Sequence of chain 1.G:
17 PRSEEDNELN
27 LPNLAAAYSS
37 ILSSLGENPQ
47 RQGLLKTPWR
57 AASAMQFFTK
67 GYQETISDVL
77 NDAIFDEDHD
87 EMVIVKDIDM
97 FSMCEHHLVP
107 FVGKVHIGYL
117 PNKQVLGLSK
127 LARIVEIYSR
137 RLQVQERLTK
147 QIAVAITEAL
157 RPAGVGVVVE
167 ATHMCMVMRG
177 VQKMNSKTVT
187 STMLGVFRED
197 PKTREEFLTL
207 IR

Binding-site contacts:
Ligand atom C8 contacts residue SER125 of chain 1.E at 3.2 Å.
Ligand atom C3 contacts residue CYS100 of chain 1.D at 3.6 Å (hydrophobic).
Ligand atom P2 contacts residue ARG129 of chain 1.E at 3.6 Å.
Ligand atom N3 contacts residue GLU142 of chain 1.D at 2.9 Å (salt-bridge).
Ligand atom C10 contacts residue LEU124 of chain 1.E at 3.5 Å (hydrophobic).
Ligand atom N1 contacts residue GLY123 of chain 1.E at 3.6 Å.
Ligand atom O2 contacts residue LYS126 of chain 1.E at 2.8 Å (salt-bridge).
Ligand atom O contacts residue HIS102 of chain 1.D at 3.3 Å (h-bond).
Ligand atom O10 contacts residue SER125 of chain 1.E at 3.7 Å.
Ligand atom O12 contacts residue SER125 of chain 1.E at 3.0 Å (h-bond).
Ligand atom N1 contacts residue LEU124 of chain 1.E at 3.1 Å (h-bond).
Ligand atom C4 contacts residue HIS102 of chain 1.D at 3.2 Å.
Ligand atom C9 contacts residue SER125 of chain 1.E at 3.7 Å.
Ligand atom O5 contacts residue ARG175 of chain 1.D at 3.1 Å (salt-bridge).
Ligand atom O9 contacts residue ARG129 of chain 1.E at 3.5 Å (salt-bridge).
Ligand atom N contacts residue LEU122 of chain 1.E at 3.0 Å (h-bond).
Ligand atom N2 contacts residue HIS102 of chain 1.D at 3.4 Å (h-bond).
Ligand atom O11 contacts residue SER125 of chain 1.E at 2.5 Å (h-bond).
Ligand atom N3 contacts residue LEU124 of chain 1.E at 3.6 Å.
Ligand atom O7 contacts residue LYS126 of chain 1.E at 3.7 Å.
Ligand atom O4 contacts residue ARG56 of chain 1.G at 3.5 Å.
Ligand atom O13 contacts residue HIS169 of chain 1.D at 3.6 Å.
Ligand atom O11 contacts residue LYS126 of chain 1.E at 3.6 Å.
Ligand atom O8 contacts residue ARG175 of chain 1.D at 3.6 Å.
Ligand atom N contacts residue GLU142 of chain 1.D at 3.2 Å (salt-bridge).
Ligand atom O10 contacts residue ARG175 of chain 1.D at 2.9 Å (salt-bridge).
Ligand atom P2 contacts residue SER125 of chain 1.E at 3.4 Å.
Ligand atom O3 contacts residue ARG56 of chain 1.G at 3.0 Å (salt-bridge).
Ligand atom O13 contacts residue VAL140 of chain 1.D at 3.2 Å.
Ligand atom O8 contacts residue ARG129 of chain 1.E at 2.6 Å (salt-bridge).
Ligand atom C4 contacts residue ZN1 of chain 1.XA at 3.7 Å.
Ligand atom C5 contacts residue LEU124 of chain 1.E at 3.7 Å (hydrophobic).
Ligand atom O9 contacts residue LYS126 of chain 1.E at 3.3 Å (salt-bridge).
Ligand atom C3 contacts residue HIS102 of chain 1.D at 3.7 Å.
Ligand atom O13 contacts residue GLN141 of chain 1.D at 2.7 Å (h-bond).
Ligand atom O5 contacts residue HIS103 of chain 1.D at 2.7 Å (h-bond).
Ligand atom O9 contacts residue SER125 of chain 1.E at 2.3 Å (h-bond).
Ligand atom N contacts residue VAL121 of chain 1.E at 3.6 Å.
Ligand atom C contacts residue LEU124 of chain 1.E at 3.5 Å (hydrophobic).
Ligand atom O2 contacts residue ASN77 of chain 1.E at 3.4 Å (h-bond).

Sequence of chain 1.D:
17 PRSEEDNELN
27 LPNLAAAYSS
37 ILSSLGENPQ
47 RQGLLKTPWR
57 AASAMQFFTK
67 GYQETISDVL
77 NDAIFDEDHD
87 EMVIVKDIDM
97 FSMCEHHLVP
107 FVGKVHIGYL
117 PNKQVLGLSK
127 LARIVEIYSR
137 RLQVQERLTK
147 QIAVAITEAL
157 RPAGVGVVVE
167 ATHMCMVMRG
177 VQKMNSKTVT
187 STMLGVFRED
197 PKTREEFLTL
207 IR

Sequence of chain 1.E:
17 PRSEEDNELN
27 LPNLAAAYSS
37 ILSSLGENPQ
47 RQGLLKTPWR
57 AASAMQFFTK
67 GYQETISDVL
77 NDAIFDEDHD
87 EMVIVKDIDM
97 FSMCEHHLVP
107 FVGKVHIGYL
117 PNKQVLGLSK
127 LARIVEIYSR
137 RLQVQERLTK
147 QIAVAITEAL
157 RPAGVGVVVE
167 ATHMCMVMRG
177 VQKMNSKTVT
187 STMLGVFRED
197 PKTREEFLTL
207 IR

The protein below binds the small molecule below.
Small molecule (SMILES): Nc1nc2c(ccn2[C@@H]2O[C@H](COP(=O)(O)OP(=O)(O)OP(=O)(O)O)[C@@H](O)[C@H]2O)c(=O)[nH]1